A protein and the small-molecule ligand that binds it are described below.
Small molecule (SMILES): CC(=O)N[C@H]1[C@H](O[C@H]2[C@H](O)[C@@H](NC(C)=O)CO[C@@H]2CO)O[C@H](CO)[C@@H](O)[C@@H]1O

Sequence of chain 1.A:
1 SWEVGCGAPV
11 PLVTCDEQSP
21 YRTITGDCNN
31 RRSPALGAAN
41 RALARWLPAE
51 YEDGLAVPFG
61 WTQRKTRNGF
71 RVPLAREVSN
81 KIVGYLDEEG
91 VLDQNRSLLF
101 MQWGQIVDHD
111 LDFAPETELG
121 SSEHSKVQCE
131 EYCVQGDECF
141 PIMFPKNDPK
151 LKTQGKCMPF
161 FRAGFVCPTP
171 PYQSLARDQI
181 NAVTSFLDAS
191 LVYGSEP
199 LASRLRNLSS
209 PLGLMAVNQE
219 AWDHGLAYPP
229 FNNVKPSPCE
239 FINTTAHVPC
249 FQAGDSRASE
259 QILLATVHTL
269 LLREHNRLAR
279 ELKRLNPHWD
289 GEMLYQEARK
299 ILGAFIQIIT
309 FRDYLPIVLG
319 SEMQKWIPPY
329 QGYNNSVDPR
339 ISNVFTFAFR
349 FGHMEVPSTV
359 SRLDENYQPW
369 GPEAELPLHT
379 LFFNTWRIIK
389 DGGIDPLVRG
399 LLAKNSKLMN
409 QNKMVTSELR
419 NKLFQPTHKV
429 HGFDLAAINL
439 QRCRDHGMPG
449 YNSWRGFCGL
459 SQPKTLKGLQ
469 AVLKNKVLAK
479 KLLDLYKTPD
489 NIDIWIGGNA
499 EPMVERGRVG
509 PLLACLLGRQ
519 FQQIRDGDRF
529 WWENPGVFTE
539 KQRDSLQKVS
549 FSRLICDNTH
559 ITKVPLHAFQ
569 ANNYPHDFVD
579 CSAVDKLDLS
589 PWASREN

Binding-site contacts:
Ligand atom O5 contacts residue ASN332 of chain 1.A at 2.4 Å (h-bond).
Ligand atom O7 contacts residue ASN332 of chain 1.A at 3.9 Å.
Ligand atom N2 contacts residue ASN332 of chain 1.A at 3.0 Å (h-bond).
Ligand atom C2 contacts residue ASN332 of chain 1.A at 2.5 Å.
Ligand atom C3 contacts residue ASN332 of chain 1.A at 3.9 Å.
Ligand atom C1 contacts residue ASN332 of chain 1.A at 1.4 Å.
Ligand atom C4 contacts residue ASN332 of chain 1.A at 4.3 Å.
Ligand atom C7 contacts residue ASN332 of chain 1.A at 3.8 Å.
Ligand atom C5 contacts residue ASN332 of chain 1.A at 3.6 Å.